A small-molecule ligand and the protein it binds are described below.
Small molecule (SMILES): CC(C)C[C@H](NC(=O)OC1CC2(CCN(C(=O)Cc3ccccc3)CC2)C1)C(=O)N[C@@H](C[C@@H]1CCNC1=O)C(O)S(=O)(=O)O

Sequence of chain 2.A:
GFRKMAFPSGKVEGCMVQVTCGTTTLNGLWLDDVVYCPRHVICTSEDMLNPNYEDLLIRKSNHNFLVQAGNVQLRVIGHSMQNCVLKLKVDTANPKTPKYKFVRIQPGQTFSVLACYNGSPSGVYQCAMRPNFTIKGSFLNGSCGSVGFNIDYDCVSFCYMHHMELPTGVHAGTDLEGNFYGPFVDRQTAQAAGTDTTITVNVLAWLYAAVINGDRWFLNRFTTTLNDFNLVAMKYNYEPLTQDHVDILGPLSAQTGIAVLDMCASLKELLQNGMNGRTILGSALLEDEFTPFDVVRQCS

Binding-site contacts:
Ligand atom C14 contacts residue FEY1 of chain 2.D at 0.1 Å.
Ligand atom C40 contacts residue FEY1 of chain 2.D at 0.1 Å.
Ligand atom C27 contacts residue FEY1 of chain 2.D at 0.0 Å.
Ligand atom C11 contacts residue FEY1 of chain 2.D at 0.1 Å.
Ligand atom N28 contacts residue FEY1 of chain 2.D at 0.0 Å (h-bond).
Ligand atom C08 contacts residue FEY1 of chain 2.D at 0.0 Å.
Ligand atom O22 contacts residue FEY1 of chain 2.D at 0.1 Å (h-bond).
Ligand atom C13 contacts residue FEY1 of chain 2.D at 0.1 Å.
Ligand atom C34 contacts residue FEY1 of chain 2.D at 0.1 Å.
Ligand atom C09 contacts residue FEY1 of chain 2.D at 0.1 Å.
Ligand atom C29 contacts residue FEY1 of chain 2.D at 0.0 Å.
Ligand atom C31 contacts residue FEY1 of chain 2.D at 0.1 Å.
Ligand atom N03 contacts residue FEY1 of chain 2.D at 0.1 Å (h-bond).
Ligand atom C02 contacts residue FEY1 of chain 2.D at 0.1 Å.
Ligand atom N15 contacts residue FEY1 of chain 2.D at 0.1 Å (h-bond).
Ligand atom O37 contacts residue FEY1 of chain 2.D at 0.0 Å (h-bond).
Ligand atom O20 contacts residue FEY1 of chain 2.D at 1.2 Å.
Ligand atom C07 contacts residue FEY1 of chain 2.D at 0.1 Å.
Ligand atom N10 contacts residue FEY1 of chain 2.D at 0.1 Å (h-bond).
Ligand atom C05 contacts residue FEY1 of chain 2.D at 0.1 Å.
Ligand atom O01 contacts residue FEY1 of chain 2.D at 0.2 Å (h-bond).
Ligand atom C04 contacts residue FEY1 of chain 2.D at 0.1 Å.
Ligand atom O18 contacts residue FEY1 of chain 2.D at 0.2 Å (h-bond).
Ligand atom C23 contacts residue FEY1 of chain 2.D at 0.0 Å.
Ligand atom C36 contacts residue FEY1 of chain 2.D at 0.1 Å.
Ligand atom C35 contacts residue FEY1 of chain 2.D at 0.1 Å.
Ligand atom C16 contacts residue FEY1 of chain 2.D at 0.2 Å.
Ligand atom C19 contacts residue FEY1 of chain 2.D at 0.2 Å.
Ligand atom C30 contacts residue FEY1 of chain 2.D at 0.1 Å.
Ligand atom C32 contacts residue FEY1 of chain 2.D at 0.1 Å.
Ligand atom C25 contacts residue FEY1 of chain 2.D at 0.1 Å.
Ligand atom C24 contacts residue FEY1 of chain 2.D at 0.1 Å.
Ligand atom O21 contacts residue FEY1 of chain 2.D at 0.1 Å (h-bond).
Ligand atom C38 contacts residue FEY1 of chain 2.D at 0.1 Å.
Ligand atom C26 contacts residue FEY1 of chain 2.D at 0.0 Å.
Ligand atom C33 contacts residue FEY1 of chain 2.D at 0.1 Å.
Ligand atom C12 contacts residue FEY1 of chain 2.D at 0.1 Å.
Ligand atom C06 contacts residue FEY1 of chain 2.D at 0.1 Å.
Ligand atom C17 contacts residue FEY1 of chain 2.D at 0.1 Å.
Ligand atom C39 contacts residue FEY1 of chain 2.D at 0.1 Å.